Sequence of chain 1.B:
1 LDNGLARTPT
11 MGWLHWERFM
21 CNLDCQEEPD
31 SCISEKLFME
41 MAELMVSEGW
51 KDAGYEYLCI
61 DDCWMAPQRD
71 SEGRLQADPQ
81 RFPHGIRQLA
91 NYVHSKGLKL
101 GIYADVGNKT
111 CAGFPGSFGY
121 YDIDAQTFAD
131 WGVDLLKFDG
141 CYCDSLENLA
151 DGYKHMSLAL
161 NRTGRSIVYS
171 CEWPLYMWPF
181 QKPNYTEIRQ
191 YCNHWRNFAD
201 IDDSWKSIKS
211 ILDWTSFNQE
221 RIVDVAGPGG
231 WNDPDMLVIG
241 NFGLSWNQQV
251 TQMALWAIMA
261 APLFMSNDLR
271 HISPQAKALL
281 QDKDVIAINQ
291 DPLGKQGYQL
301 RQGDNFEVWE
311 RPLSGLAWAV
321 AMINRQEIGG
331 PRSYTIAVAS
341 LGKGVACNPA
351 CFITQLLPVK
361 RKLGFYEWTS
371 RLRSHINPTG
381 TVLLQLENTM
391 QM

Binding-site contacts:
Ligand atom O9 contacts residue ASP62 of chain 1.B at 2.9 Å (salt-bridge).
Ligand atom C2 contacts residue TRP16 of chain 1.B at 3.6 Å (hydrophobic).
Ligand atom O9 contacts residue CYS111 of chain 1.B at 3.4 Å.
Ligand atom C7 contacts residue ASP200 of chain 1.B at 3.6 Å.
Ligand atom C2 contacts residue ASP139 of chain 1.B at 3.3 Å.
Ligand atom C8 contacts residue ASP62 of chain 1.B at 3.5 Å.
Ligand atom C5 contacts residue ASP139 of chain 1.B at 1.4 Å.
Ligand atom O13 contacts residue ASP200 of chain 1.B at 2.8 Å (salt-bridge).
Ligand atom C4 contacts residue CYS111 of chain 1.B at 3.6 Å (hydrophobic).
Ligand atom O18 contacts residue CYS141 of chain 1.B at 3.7 Å.
Ligand atom O11 contacts residue ASP139 of chain 1.B at 3.1 Å (salt-bridge).
Ligand atom O9 contacts residue TYR103 of chain 1.B at 3.6 Å.
Ligand atom O10 contacts residue ASP200 of chain 1.B at 3.1 Å (salt-bridge).
Ligand atom C8 contacts residue ASP139 of chain 1.B at 3.3 Å.
Ligand atom C8 contacts residue TRP16 of chain 1.B at 3.8 Å (hydrophobic).
Ligand atom O19 contacts residue ASP200 of chain 1.B at 3.0 Å (salt-bridge).
Ligand atom O12 contacts residue ASP200 of chain 1.B at 3.2 Å (salt-bridge).
Ligand atom C3 contacts residue ASP139 of chain 1.B at 3.1 Å.
Ligand atom C1 contacts residue ASP200 of chain 1.B at 3.3 Å.
Ligand atom C8 contacts residue ASP61 of chain 1.B at 3.4 Å.
Ligand atom O9 contacts residue TRP16 of chain 1.B at 3.4 Å.
Ligand atom C4 contacts residue ASP139 of chain 1.B at 2.4 Å.
Ligand atom C5 contacts residue CYS111 of chain 1.B at 3.6 Å (hydrophobic).
Ligand atom O12 contacts residue ARG196 of chain 1.B at 3.1 Å (salt-bridge).
Ligand atom C8 contacts residue TYR103 of chain 1.B at 3.4 Å (hydrophobic).
Ligand atom C7 contacts residue ASP139 of chain 1.B at 2.4 Å.
Ligand atom O12 contacts residue LYS137 of chain 1.B at 2.9 Å (salt-bridge).
Ligand atom C2 contacts residue ASP61 of chain 1.B at 3.4 Å.
Ligand atom O13 contacts residue ASP139 of chain 1.B at 3.4 Å (salt-bridge).
Ligand atom O18 contacts residue CYS111 of chain 1.B at 3.1 Å.
Ligand atom C7 contacts residue GLU172 of chain 1.B at 3.1 Å.
Ligand atom C3 contacts residue TRP16 of chain 1.B at 3.6 Å (hydrophobic).
Ligand atom C1 contacts residue ASP139 of chain 1.B at 3.4 Å.
Ligand atom O11 contacts residue LYS137 of chain 1.B at 2.9 Å (salt-bridge).
Ligand atom S15 contacts residue ASP200 of chain 1.B at 3.5 Å (salt-bridge).
Ligand atom O11 contacts residue TYR103 of chain 1.B at 3.5 Å.
Ligand atom O13 contacts residue GLU172 of chain 1.B at 2.5 Å (salt-bridge).
Ligand atom O11 contacts residue ASP61 of chain 1.B at 2.6 Å (salt-bridge).
Ligand atom O10 contacts residue ASP139 of chain 1.B at 3.6 Å (salt-bridge).
Ligand atom O13 contacts residue ARG196 of chain 1.B at 3.4 Å (salt-bridge).

The small molecule below binds the protein below.
Small molecule (SMILES): O=S(=O)(O)O[C@@H]1[C@@H](O)[C@H](O)[C@@H](O)[C@@H](O)[C@H]1CO